A protein and the small-molecule ligand that binds it are described below.
Small molecule (SMILES): CC(=O)N[C@@H]1[C@@H](O)[C@H](O)[C@@H](CO)O[C@H]1O

Binding-site contacts:
Ligand atom C2 contacts residue ASN125 of chain 1.B at 2.6 Å.
Ligand atom O5 contacts residue ASN113 of chain 1.B at 3.2 Å (h-bond).
Ligand atom C8 contacts residue VAL42 of chain 1.B at 3.8 Å (hydrophobic).
Ligand atom C6 contacts residue ASN113 of chain 1.B at 3.5 Å.
Ligand atom C5 contacts residue ASN125 of chain 1.B at 3.6 Å.
Ligand atom C1 contacts residue ASN125 of chain 1.B at 1.4 Å.
Ligand atom N2 contacts residue ASN125 of chain 1.B at 3.1 Å (h-bond).
Ligand atom O6 contacts residue ASN113 of chain 1.B at 2.8 Å (h-bond).
Ligand atom C1 contacts residue ASN113 of chain 1.B at 3.6 Å.
Ligand atom O7 contacts residue ASN125 of chain 1.B at 3.7 Å.
Ligand atom O5 contacts residue ASN125 of chain 1.B at 2.3 Å (h-bond).
Ligand atom C4 contacts residue ASN125 of chain 1.B at 4.3 Å.
Ligand atom C3 contacts residue ASN125 of chain 1.B at 3.9 Å.
Ligand atom C7 contacts residue ASN125 of chain 1.B at 3.6 Å.
Ligand atom C8 contacts residue GLU44 of chain 1.B at 4.3 Å.
Ligand atom C5 contacts residue ASN113 of chain 1.B at 3.8 Å.
Ligand atom C8 contacts residue ASN125 of chain 1.B at 4.1 Å.

Sequence of chain 1.B:
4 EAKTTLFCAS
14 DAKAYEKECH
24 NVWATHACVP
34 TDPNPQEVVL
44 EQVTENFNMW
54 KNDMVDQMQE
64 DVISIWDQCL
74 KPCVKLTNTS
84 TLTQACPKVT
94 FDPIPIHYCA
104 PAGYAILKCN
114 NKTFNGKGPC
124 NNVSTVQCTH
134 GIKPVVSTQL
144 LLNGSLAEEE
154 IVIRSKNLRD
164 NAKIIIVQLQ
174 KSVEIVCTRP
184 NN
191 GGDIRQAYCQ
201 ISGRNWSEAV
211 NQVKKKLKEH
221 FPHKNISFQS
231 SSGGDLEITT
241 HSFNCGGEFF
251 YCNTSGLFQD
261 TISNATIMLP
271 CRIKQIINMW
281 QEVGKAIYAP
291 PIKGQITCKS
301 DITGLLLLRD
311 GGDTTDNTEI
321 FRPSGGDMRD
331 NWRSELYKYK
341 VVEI